Binding-site contacts:
Ligand atom N9 contacts residue ALA137 of chain 1.A at 4.1 Å.
Ligand atom C5 contacts residue ASN141 of chain 1.A at 3.9 Å.
Ligand atom N2 contacts residue ASP184 of chain 1.A at 2.8 Å (salt-bridge).
Ligand atom N1 contacts residue ASP184 of chain 1.A at 3.3 Å (salt-bridge).
Ligand atom C2 contacts residue TYR185 of chain 1.A at 4.4 Å (hydrophobic).
Ligand atom C8 contacts residue ASN141 of chain 1.A at 4.1 Å.
Ligand atom O6 contacts residue ASN141 of chain 1.A at 2.8 Å (h-bond).
Ligand atom C4 contacts residue PHE387 of chain 1.A at 4.2 Å (hydrophobic).
Ligand atom N2 contacts residue LYS383 of chain 1.A at 3.2 Å.
Ligand atom C5 contacts residue PHE387 of chain 1.A at 4.2 Å (hydrophobic).
Ligand atom N2 contacts residue TYR185 of chain 1.A at 3.1 Å (h-bond).
Ligand atom N2 contacts residue PHE387 of chain 1.A at 4.2 Å.
Ligand atom C4 contacts residue LYS384 of chain 1.A at 4.3 Å.
Ligand atom N3 contacts residue LYS384 of chain 1.A at 4.0 Å.
Ligand atom C6 contacts residue ARG214 of chain 1.A at 4.4 Å.
Ligand atom C2 contacts residue PHE387 of chain 1.A at 4.0 Å (hydrophobic).
Ligand atom N3 contacts residue PHE387 of chain 1.A at 4.0 Å.
Ligand atom N7 contacts residue ASN141 of chain 1.A at 3.2 Å (h-bond).
Ligand atom C2 contacts residue LYS383 of chain 1.A at 3.9 Å.
Ligand atom C8 contacts residue ALA137 of chain 1.A at 3.7 Å (hydrophobic).
Ligand atom N3 contacts residue LYS383 of chain 1.A at 3.8 Å.
Ligand atom N1 contacts residue ARG214 of chain 1.A at 4.2 Å.
Ligand atom O6 contacts residue ARG214 of chain 1.A at 3.8 Å.
Ligand atom C2 contacts residue ASP184 of chain 1.A at 3.5 Å.
Ligand atom C6 contacts residue PHE387 of chain 1.A at 4.1 Å (hydrophobic).
Ligand atom N7 contacts residue ALA137 of chain 1.A at 4.1 Å.
Ligand atom O6 contacts residue PHE387 of chain 1.A at 4.2 Å.
Ligand atom C6 contacts residue ASN141 of chain 1.A at 3.5 Å.
Ligand atom N1 contacts residue PHE387 of chain 1.A at 4.2 Å.
Ligand atom N9 contacts residue LYS384 of chain 1.A at 3.9 Å.

This protein binds this small molecule.
Small molecule (SMILES): Nc1nc2[nH]cnc2c(=O)[nH]1

Sequence of chain 1.A:
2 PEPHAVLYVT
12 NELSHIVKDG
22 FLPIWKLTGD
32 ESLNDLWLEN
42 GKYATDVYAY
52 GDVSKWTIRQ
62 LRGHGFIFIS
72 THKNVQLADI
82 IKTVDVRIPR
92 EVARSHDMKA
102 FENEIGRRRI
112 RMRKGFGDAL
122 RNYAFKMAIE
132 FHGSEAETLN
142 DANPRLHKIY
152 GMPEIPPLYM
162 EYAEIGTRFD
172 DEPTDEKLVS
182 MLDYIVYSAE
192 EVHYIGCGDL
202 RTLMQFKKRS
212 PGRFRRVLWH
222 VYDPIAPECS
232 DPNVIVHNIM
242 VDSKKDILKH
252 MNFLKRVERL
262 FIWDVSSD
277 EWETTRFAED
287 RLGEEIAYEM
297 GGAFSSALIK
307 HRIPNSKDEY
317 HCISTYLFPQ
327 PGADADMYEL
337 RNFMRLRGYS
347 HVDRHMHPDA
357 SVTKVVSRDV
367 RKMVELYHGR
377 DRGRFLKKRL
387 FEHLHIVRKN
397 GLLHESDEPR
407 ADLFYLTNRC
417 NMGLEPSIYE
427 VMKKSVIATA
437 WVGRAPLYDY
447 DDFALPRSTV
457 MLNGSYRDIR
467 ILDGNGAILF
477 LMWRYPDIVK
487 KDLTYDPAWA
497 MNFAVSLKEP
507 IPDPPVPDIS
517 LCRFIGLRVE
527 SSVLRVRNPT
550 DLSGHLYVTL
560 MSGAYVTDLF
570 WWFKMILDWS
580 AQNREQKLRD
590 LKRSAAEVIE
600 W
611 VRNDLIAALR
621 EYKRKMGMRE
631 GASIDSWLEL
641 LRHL